Binding-site contacts:
Ligand atom O6 contacts residue SER314 of chain 1.B at 4.1 Å.
Ligand atom C1 contacts residue ASN308 of chain 1.B at 1.4 Å.
Ligand atom C5 contacts residue THR310 of chain 1.B at 4.2 Å.
Ligand atom N2 contacts residue ASN308 of chain 1.B at 3.0 Å (h-bond).
Ligand atom O5 contacts residue ASN308 of chain 1.B at 2.4 Å (h-bond).
Ligand atom C1 contacts residue THR310 of chain 1.B at 4.2 Å.
Ligand atom C5 contacts residue ASN308 of chain 1.B at 3.7 Å.
Ligand atom C2 contacts residue ASN308 of chain 1.B at 2.5 Å.
Ligand atom O5 contacts residue SER311 of chain 1.B at 4.0 Å.
Ligand atom C3 contacts residue ASN308 of chain 1.B at 3.8 Å.
Ligand atom O5 contacts residue THR310 of chain 1.B at 4.2 Å.
Ligand atom C7 contacts residue ASN308 of chain 1.B at 3.4 Å.
Ligand atom O6 contacts residue THR310 of chain 1.B at 4.1 Å.
Ligand atom O6 contacts residue SER311 of chain 1.B at 3.7 Å.
Ligand atom C4 contacts residue ASN308 of chain 1.B at 4.3 Å.
Ligand atom O7 contacts residue ASN308 of chain 1.B at 3.4 Å (h-bond).

The protein below binds the small molecule below.
Small molecule (SMILES): CC(=O)N[C@@H]1[C@@H](O)[C@H](O)[C@@H](CO)O[C@H]1O

Sequence of chain 1.B:
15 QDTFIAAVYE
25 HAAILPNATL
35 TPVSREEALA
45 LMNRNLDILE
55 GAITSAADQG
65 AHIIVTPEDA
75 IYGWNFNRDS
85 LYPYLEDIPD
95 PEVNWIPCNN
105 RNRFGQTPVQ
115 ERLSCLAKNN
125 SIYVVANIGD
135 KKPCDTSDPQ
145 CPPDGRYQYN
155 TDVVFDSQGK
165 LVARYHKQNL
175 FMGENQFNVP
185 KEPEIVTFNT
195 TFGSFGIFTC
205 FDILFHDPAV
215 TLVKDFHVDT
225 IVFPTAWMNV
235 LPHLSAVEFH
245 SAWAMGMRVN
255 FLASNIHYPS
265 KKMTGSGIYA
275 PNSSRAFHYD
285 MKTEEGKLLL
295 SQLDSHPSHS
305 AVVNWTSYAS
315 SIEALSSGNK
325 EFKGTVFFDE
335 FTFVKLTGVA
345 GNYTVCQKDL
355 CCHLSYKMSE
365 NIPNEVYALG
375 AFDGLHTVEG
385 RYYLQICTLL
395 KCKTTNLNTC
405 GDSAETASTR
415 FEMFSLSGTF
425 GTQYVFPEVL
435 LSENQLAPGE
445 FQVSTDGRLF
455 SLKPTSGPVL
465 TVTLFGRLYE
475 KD